Binding-site contacts:
Ligand atom C6 contacts residue ASN346 of chain 1.D at 3.2 Å.
Ligand atom O5 contacts residue ASN335 of chain 1.D at 4.0 Å.
Ligand atom C3 contacts residue ASN335 of chain 1.D at 4.1 Å.
Ligand atom C4 contacts residue ASN346 of chain 1.D at 4.0 Å.
Ligand atom O4 contacts residue ASN335 of chain 1.D at 4.0 Å.
Ligand atom C2 contacts residue ASN346 of chain 1.D at 3.9 Å.
Ligand atom C5 contacts residue ASN346 of chain 1.D at 3.4 Å.
Ligand atom O6 contacts residue ASN346 of chain 1.D at 2.6 Å (h-bond).
Ligand atom O3 contacts residue ASN335 of chain 1.D at 4.2 Å.
Ligand atom C2 contacts residue ASN335 of chain 1.D at 4.3 Å.
Ligand atom C6 contacts residue ASN335 of chain 1.D at 3.8 Å.
Ligand atom O7 contacts residue GLN328 of chain 1.D at 3.4 Å (h-bond).
Ligand atom C5 contacts residue ASN335 of chain 1.D at 3.9 Å.
Ligand atom C4 contacts residue ASN335 of chain 1.D at 3.3 Å.
Ligand atom O5 contacts residue ASN346 of chain 1.D at 2.3 Å (h-bond).
Ligand atom O6 contacts residue ASN335 of chain 1.D at 2.8 Å (h-bond).
Ligand atom C1 contacts residue ASN346 of chain 1.D at 3.2 Å.

A small-molecule ligand and the protein it binds are described below.
Small molecule (SMILES): CC(=O)N[C@@H]1[C@@H](O)[C@H](O)[C@@H](CO)O[C@H]1O

Sequence of chain 1.D:
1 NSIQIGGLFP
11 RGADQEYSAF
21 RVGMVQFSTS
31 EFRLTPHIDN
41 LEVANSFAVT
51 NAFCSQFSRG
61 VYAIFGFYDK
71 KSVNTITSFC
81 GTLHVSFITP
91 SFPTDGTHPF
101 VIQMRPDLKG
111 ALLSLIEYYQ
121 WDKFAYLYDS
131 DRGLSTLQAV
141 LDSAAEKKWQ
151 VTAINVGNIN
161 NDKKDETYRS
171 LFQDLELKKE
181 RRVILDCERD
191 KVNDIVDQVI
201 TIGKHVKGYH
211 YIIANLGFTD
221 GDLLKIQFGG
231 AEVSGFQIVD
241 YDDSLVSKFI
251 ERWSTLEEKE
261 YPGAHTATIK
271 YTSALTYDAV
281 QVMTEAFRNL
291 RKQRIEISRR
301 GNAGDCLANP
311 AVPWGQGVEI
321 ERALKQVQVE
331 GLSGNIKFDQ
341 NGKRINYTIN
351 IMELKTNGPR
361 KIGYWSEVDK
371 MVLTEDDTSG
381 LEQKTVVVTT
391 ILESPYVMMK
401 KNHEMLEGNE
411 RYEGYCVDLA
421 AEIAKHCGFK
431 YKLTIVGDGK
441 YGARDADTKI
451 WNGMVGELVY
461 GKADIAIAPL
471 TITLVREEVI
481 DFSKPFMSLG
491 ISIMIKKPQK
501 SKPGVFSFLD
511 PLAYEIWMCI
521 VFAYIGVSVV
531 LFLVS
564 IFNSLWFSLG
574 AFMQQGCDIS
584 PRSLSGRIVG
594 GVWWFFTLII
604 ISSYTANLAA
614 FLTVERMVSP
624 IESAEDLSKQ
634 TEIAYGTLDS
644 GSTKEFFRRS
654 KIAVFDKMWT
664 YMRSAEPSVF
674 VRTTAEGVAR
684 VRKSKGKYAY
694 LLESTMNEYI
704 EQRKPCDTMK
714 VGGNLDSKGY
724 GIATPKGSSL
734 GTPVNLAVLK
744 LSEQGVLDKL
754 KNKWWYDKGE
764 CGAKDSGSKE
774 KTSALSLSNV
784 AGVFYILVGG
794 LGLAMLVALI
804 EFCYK